A protein and the small-molecule ligand that binds it are described below.
Small molecule (SMILES): COC(=O)N[C@H](C(=O)NN(CCC[C@@]1(O)Cc2ccc(cc2)C/C=C\CNC(=O)[C@H](C(C)C)NC1=O)Cc1ccc(-c2cccnc2)cc1)C(C)(C)C

Sequence of chain 1.A:
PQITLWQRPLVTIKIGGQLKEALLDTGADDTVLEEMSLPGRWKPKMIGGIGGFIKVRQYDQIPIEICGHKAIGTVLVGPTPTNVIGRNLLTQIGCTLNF

Binding-site contacts:
Ligand atom CBD contacts residue ASP25 of chain 1.B at 3.6 Å.
Ligand atom CBT contacts residue PRO81 of chain 1.A at 3.5 Å (hydrophobic).
Ligand atom CA contacts residue GLY48 of chain 1.A at 3.5 Å.
Ligand atom O contacts residue GLY27 of chain 1.A at 3.5 Å (h-bond).
Ligand atom OAK contacts residue ALA28 of chain 1.A at 3.5 Å (h-bond).
Ligand atom CAU contacts residue GLY27 of chain 1.A at 2.9 Å.
Ligand atom OAG contacts residue GLY27 of chain 1.B at 3.6 Å.
Ligand atom CBC contacts residue GLY27 of chain 1.B at 3.5 Å.
Ligand atom N contacts residue GLY27 of chain 1.A at 3.4 Å (h-bond).
Ligand atom CAD contacts residue GLY48 of chain 1.B at 3.2 Å.
Ligand atom CAP contacts residue PHE53 of chain 1.B at 3.2 Å (hydrophobic).
Ligand atom CBC contacts residue ASP25 of chain 1.A at 2.7 Å.
Ligand atom CAS contacts residue LEU23 of chain 1.B at 3.4 Å (hydrophobic).
Ligand atom OAI contacts residue GLY49 of chain 1.B at 3.2 Å.
Ligand atom NBI contacts residue GLY48 of chain 1.B at 2.8 Å (h-bond).
Ligand atom CAW contacts residue THR82 of chain 1.A at 3.6 Å.
Ligand atom OAK contacts residue GLY27 of chain 1.A at 2.7 Å (h-bond).
Ligand atom NBH contacts residue GLY48 of chain 1.A at 2.9 Å (h-bond).
Ligand atom CAX contacts residue GLY48 of chain 1.B at 3.4 Å.
Ligand atom CG2 contacts residue ALA28 of chain 1.A at 3.3 Å (hydrophobic).
Ligand atom CAA contacts residue ASP29 of chain 1.B at 3.1 Å.
Ligand atom CG2 contacts residue ASP29 of chain 1.A at 3.4 Å.
Ligand atom CAX contacts residue PRO81 of chain 1.A at 3.4 Å (hydrophobic).
Ligand atom CG2 contacts residue ASP30 of chain 1.A at 3.5 Å.
Ligand atom OBL contacts residue GLY48 of chain 1.B at 3.6 Å.
Ligand atom CCA contacts residue ASP25 of chain 1.B at 3.6 Å.
Ligand atom O contacts residue ALA28 of chain 1.A at 3.5 Å.
Ligand atom CAS contacts residue GLY27 of chain 1.A at 3.4 Å.
Ligand atom OAJ contacts residue GLY49 of chain 1.A at 3.5 Å.
Ligand atom CBU contacts residue GLY48 of chain 1.B at 3.5 Å.
Ligand atom CBA contacts residue ASP25 of chain 1.A at 2.7 Å.
Ligand atom OAK contacts residue ASP25 of chain 1.B at 3.1 Å (salt-bridge).
Ligand atom OAG contacts residue ASP29 of chain 1.B at 3.0 Å (salt-bridge).
Ligand atom O contacts residue ASP29 of chain 1.A at 2.9 Å (salt-bridge).
Ligand atom CAX contacts residue GLY49 of chain 1.B at 3.5 Å.
Ligand atom CBF contacts residue ASP25 of chain 1.B at 3.4 Å.
Ligand atom CAA contacts residue ARG8 of chain 1.A at 3.2 Å.
Ligand atom NBK contacts residue GLY27 of chain 1.B at 3.0 Å (h-bond).
Ligand atom CAU contacts residue LEU23 of chain 1.B at 3.4 Å (hydrophobic).
Ligand atom NBG contacts residue PHE53 of chain 1.B at 3.2 Å.

Sequence of chain 1.B:
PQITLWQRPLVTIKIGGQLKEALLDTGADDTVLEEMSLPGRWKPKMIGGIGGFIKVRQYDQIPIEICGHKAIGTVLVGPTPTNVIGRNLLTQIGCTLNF